Binding-site contacts:
Ligand atom C3 contacts residue ASN105 of chain 1.B at 3.8 Å.
Ligand atom C5 contacts residue THR107 of chain 1.B at 4.5 Å.
Ligand atom N2 contacts residue ASN105 of chain 1.B at 3.0 Å (h-bond).
Ligand atom C1 contacts residue THR107 of chain 1.B at 4.3 Å.
Ligand atom C8 contacts residue ASN105 of chain 1.B at 4.4 Å.
Ligand atom C1 contacts residue ASN105 of chain 1.B at 1.4 Å.
Ligand atom C2 contacts residue ASN105 of chain 1.B at 2.5 Å.
Ligand atom O5 contacts residue THR107 of chain 1.B at 4.0 Å.
Ligand atom C4 contacts residue ASN105 of chain 1.B at 4.2 Å.
Ligand atom C5 contacts residue ASN105 of chain 1.B at 3.6 Å.
Ligand atom O7 contacts residue ASN105 of chain 1.B at 3.9 Å.
Ligand atom O5 contacts residue ASN105 of chain 1.B at 2.3 Å (h-bond).
Ligand atom C7 contacts residue ASN105 of chain 1.B at 3.7 Å.

A small-molecule ligand and the protein it binds are described below.
Small molecule (SMILES): CC(=O)N[C@H]1[C@H](O[C@H]2[C@H](O)[C@@H](NC(C)=O)CO[C@@H]2CO)O[C@H](CO)[C@@H](O)[C@@H]1O

Sequence of chain 1.B:
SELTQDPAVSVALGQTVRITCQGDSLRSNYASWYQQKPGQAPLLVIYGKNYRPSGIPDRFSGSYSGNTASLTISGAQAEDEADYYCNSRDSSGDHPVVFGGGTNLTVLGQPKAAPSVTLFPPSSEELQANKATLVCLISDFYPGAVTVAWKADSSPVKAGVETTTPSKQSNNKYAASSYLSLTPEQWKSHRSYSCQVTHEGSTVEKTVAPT